Binding-site contacts:
Ligand atom O7 contacts residue ILE28 of chain 1.A at 4.3 Å.
Ligand atom C5 contacts residue ASN53 of chain 1.D at 3.5 Å.
Ligand atom O3 contacts residue ILE28 of chain 1.A at 3.9 Å.
Ligand atom C8 contacts residue HIS70 of chain 1.D at 3.6 Å.
Ligand atom C6 contacts residue HIS70 of chain 1.D at 3.3 Å.
Ligand atom O6 contacts residue GLU30 of chain 1.A at 4.0 Å.
Ligand atom C4 contacts residue ASN53 of chain 1.D at 4.1 Å.
Ligand atom C8 contacts residue GLU30 of chain 1.A at 2.8 Å.
Ligand atom O7 contacts residue ASN53 of chain 1.D at 4.2 Å.
Ligand atom C1 contacts residue ASN53 of chain 1.D at 1.5 Å.
Ligand atom C6 contacts residue GLU30 of chain 1.A at 4.0 Å.
Ligand atom O4 contacts residue ASN77 of chain 1.A at 4.0 Å.
Ligand atom C8 contacts residue ILE28 of chain 1.A at 3.9 Å (hydrophobic).
Ligand atom C6 contacts residue ASN53 of chain 1.D at 4.3 Å.
Ligand atom N2 contacts residue GLU30 of chain 1.A at 3.4 Å (salt-bridge).
Ligand atom C8 contacts residue ASN53 of chain 1.D at 3.9 Å.
Ligand atom C5 contacts residue HIS70 of chain 1.D at 4.5 Å.
Ligand atom O5 contacts residue ASN53 of chain 1.D at 2.1 Å (h-bond).
Ligand atom O6 contacts residue ASN53 of chain 1.D at 3.9 Å.
Ligand atom C3 contacts residue ASN53 of chain 1.D at 3.9 Å.
Ligand atom C7 contacts residue GLU30 of chain 1.A at 3.6 Å.
Ligand atom O6 contacts residue SER55 of chain 1.D at 3.6 Å.
Ligand atom C2 contacts residue ASN53 of chain 1.D at 2.6 Å.
Ligand atom O6 contacts residue HIS70 of chain 1.D at 2.7 Å (h-bond).
Ligand atom C7 contacts residue ASN53 of chain 1.D at 3.3 Å.
Ligand atom C7 contacts residue ILE28 of chain 1.A at 4.1 Å (hydrophobic).
Ligand atom N2 contacts residue ASN53 of chain 1.D at 2.3 Å (h-bond).

Sequence of chain 1.A:
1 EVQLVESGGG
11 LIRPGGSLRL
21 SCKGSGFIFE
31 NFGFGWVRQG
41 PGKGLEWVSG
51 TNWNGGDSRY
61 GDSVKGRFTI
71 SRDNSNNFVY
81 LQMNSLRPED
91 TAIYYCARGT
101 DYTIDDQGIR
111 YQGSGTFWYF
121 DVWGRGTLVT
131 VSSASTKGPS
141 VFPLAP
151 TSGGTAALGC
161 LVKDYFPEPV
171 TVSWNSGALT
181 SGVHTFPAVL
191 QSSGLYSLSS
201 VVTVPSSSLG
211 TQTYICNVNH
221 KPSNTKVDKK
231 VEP

A protein and the small-molecule ligand that binds it are described below.
Small molecule (SMILES): CC(=O)N[C@H]1[C@H](O[C@H]2[C@H](O)[C@@H](NC(C)=O)CO[C@@H]2CO)O[C@H](CO)[C@@H](O)[C@@H]1O

Sequence of chain 1.D:
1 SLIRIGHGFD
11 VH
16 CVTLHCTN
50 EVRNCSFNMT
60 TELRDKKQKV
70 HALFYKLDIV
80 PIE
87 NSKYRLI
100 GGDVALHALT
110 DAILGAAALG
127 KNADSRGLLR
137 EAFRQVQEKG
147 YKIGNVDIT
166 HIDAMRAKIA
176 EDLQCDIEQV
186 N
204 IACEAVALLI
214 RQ